Sequence of chain 1.B:
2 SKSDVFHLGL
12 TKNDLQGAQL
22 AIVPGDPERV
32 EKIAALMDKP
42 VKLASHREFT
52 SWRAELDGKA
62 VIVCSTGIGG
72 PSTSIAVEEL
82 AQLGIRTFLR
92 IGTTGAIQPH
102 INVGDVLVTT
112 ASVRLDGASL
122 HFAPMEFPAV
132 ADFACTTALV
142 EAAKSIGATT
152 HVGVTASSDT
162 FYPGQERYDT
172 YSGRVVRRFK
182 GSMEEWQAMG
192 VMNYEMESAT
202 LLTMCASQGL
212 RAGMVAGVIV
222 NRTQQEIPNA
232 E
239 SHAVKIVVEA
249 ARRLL

This protein binds this small molecule.
Small molecule (SMILES): Cc1c[nH]c(=O)[nH]c1=O

Binding-site contacts:
Ligand atom CM5 contacts residue ILE220 of chain 1.B at 3.8 Å (hydrophobic).
Ligand atom C6 contacts residue THR94 of chain 1.B at 4.0 Å.
Ligand atom O4 contacts residue PHE162 of chain 1.B at 3.9 Å.
Ligand atom C6 contacts residue GLY96 of chain 1.B at 4.1 Å.
Ligand atom CM5 contacts residue PHE162 of chain 1.B at 4.1 Å (hydrophobic).
Ligand atom O2 contacts residue MET197 of chain 1.B at 3.4 Å.
Ligand atom O2 contacts residue GLN166 of chain 1.B at 4.1 Å.
Ligand atom N1 contacts residue THR94 of chain 1.B at 3.6 Å (h-bond).
Ligand atom C4 contacts residue GLN166 of chain 1.B at 3.0 Å.
Ligand atom O4 contacts residue ARG168 of chain 1.B at 2.6 Å (salt-bridge).
Ligand atom C2 contacts residue GLN166 of chain 1.B at 4.0 Å.
Ligand atom C2 contacts residue GLU196 of chain 1.B at 3.9 Å.
Ligand atom N1 contacts residue PHE162 of chain 1.B at 4.1 Å.
Ligand atom CM5 contacts residue ARG168 of chain 1.B at 3.1 Å.
Ligand atom C2 contacts residue TYR195 of chain 1.B at 4.2 Å (hydrophobic).
Ligand atom C4 contacts residue PHE162 of chain 1.B at 3.5 Å (hydrophobic).
Ligand atom C5 contacts residue PHE162 of chain 1.B at 3.5 Å (hydrophobic).
Ligand atom O4 contacts residue GLN166 of chain 1.B at 2.3 Å (h-bond).
Ligand atom C4 contacts residue GLY96 of chain 1.B at 4.0 Å.
Ligand atom C4 contacts residue ARG168 of chain 1.B at 3.5 Å.
Ligand atom C5 contacts residue GLY96 of chain 1.B at 3.6 Å.
Ligand atom CM5 contacts residue VAL221 of chain 1.B at 3.2 Å (hydrophobic).
Ligand atom O2 contacts residue GLU196 of chain 1.B at 3.4 Å.
Ligand atom CM5 contacts residue THR95 of chain 1.B at 4.1 Å.
Ligand atom C6 contacts residue THR95 of chain 1.B at 4.0 Å.
Ligand atom C2 contacts residue PHE162 of chain 1.B at 4.1 Å (hydrophobic).
Ligand atom CM5 contacts residue GLY96 of chain 1.B at 3.7 Å.
Ligand atom O4 contacts residue GLY96 of chain 1.B at 4.2 Å.
Ligand atom N1 contacts residue THR95 of chain 1.B at 4.2 Å.
Ligand atom O4 contacts residue TYR195 of chain 1.B at 4.2 Å.
Ligand atom N3 contacts residue GLN166 of chain 1.B at 3.1 Å (h-bond).
Ligand atom N3 contacts residue GLU196 of chain 1.B at 4.0 Å.
Ligand atom N3 contacts residue TYR195 of chain 1.B at 3.8 Å.
Ligand atom C6 contacts residue PHE162 of chain 1.B at 3.9 Å (hydrophobic).
Ligand atom C5 contacts residue ARG168 of chain 1.B at 3.9 Å.
Ligand atom C6 contacts residue ILE220 of chain 1.B at 3.7 Å (hydrophobic).
Ligand atom C4 contacts residue TYR195 of chain 1.B at 4.1 Å (hydrophobic).
Ligand atom C2 contacts residue THR94 of chain 1.B at 4.2 Å.
Ligand atom N3 contacts residue PHE162 of chain 1.B at 3.8 Å.
Ligand atom C5 contacts residue THR95 of chain 1.B at 4.0 Å.